Binding-site contacts:
Ligand atom CA contacts residue HIS47 of chain 1.A at 3.8 Å.
Ligand atom CDB contacts residue GLU86 of chain 1.A at 3.6 Å.
Ligand atom O13 contacts residue GLU86 of chain 1.A at 3.0 Å (salt-bridge).
Ligand atom CD2 contacts residue ARG90 of chain 1.A at 3.5 Å.
Ligand atom O14 contacts residue HIS47 of chain 1.A at 3.2 Å (h-bond).
Ligand atom NJ contacts residue SO41 of chain 1.E at 3.8 Å.
Ligand atom OAO contacts residue GLU125 of chain 1.A at 3.1 Å (salt-bridge).
Ligand atom CM contacts residue MN1 of chain 1.K at 3.7 Å.
Ligand atom CZ contacts residue GLU29 of chain 1.A at 3.8 Å.
Ligand atom CE contacts residue MN1 of chain 1.J at 2.8 Å.
Ligand atom CI contacts residue SO41 of chain 1.E at 3.3 Å.
Ligand atom CB contacts residue MN1 of chain 1.K at 3.1 Å.
Ligand atom CE contacts residue HIS47 of chain 1.A at 3.6 Å.
Ligand atom OAO contacts residue ILE126 of chain 1.A at 2.9 Å (h-bond).
Ligand atom CZB contacts residue ILE44 of chain 1.A at 3.8 Å (hydrophobic).
Ligand atom O13 contacts residue MN1 of chain 1.K at 1.9 Å.
Ligand atom O14 contacts residue GLU86 of chain 1.A at 3.4 Å (salt-bridge).
Ligand atom CE1 contacts residue GLU29 of chain 1.A at 3.6 Å.
Ligand atom O14 contacts residue MN1 of chain 1.K at 2.2 Å.
Ligand atom CZ contacts residue ARG90 of chain 1.A at 3.7 Å.
Ligand atom CA contacts residue GLU125 of chain 1.A at 3.7 Å.
Ligand atom CE contacts residue LYS140 of chain 1.A at 3.5 Å.
Ligand atom CD1 contacts residue ARG90 of chain 1.A at 3.8 Å.
Ligand atom CGB contacts residue ARG90 of chain 1.A at 3.8 Å.
Ligand atom O14 contacts residue ASP114 of chain 1.A at 3.0 Å (salt-bridge).
Ligand atom CO contacts residue TYR30 of chain 1.A at 3.0 Å (hydrophobic).
Ligand atom CGA contacts residue TYR30 of chain 1.A at 3.5 Å (hydrophobic).
Ligand atom OAO contacts residue HIS47 of chain 1.A at 3.0 Å (h-bond).
Ligand atom O14 contacts residue MN1 of chain 1.J at 2.2 Å.
Ligand atom CE2 contacts residue ARG90 of chain 1.A at 3.6 Å.
Ligand atom CP contacts residue SO41 of chain 1.E at 3.1 Å.
Ligand atom CE1 contacts residue ARG90 of chain 1.A at 3.5 Å.
Ligand atom CE contacts residue GLU125 of chain 1.A at 3.6 Å.
Ligand atom CA contacts residue MN1 of chain 1.J at 2.9 Å.
Ligand atom OAN contacts residue TYR136 of chain 1.A at 3.5 Å (h-bond).
Ligand atom O14 contacts residue GLU125 of chain 1.A at 3.2 Å (salt-bridge).
Ligand atom OAO contacts residue MN1 of chain 1.J at 2.1 Å.
Ligand atom OAO contacts residue LYS140 of chain 1.A at 3.8 Å.
Ligand atom OAN contacts residue LYS140 of chain 1.A at 3.2 Å (salt-bridge).
Ligand atom CA contacts residue MN1 of chain 1.K at 3.3 Å.

A small-molecule ligand and the protein it binds are described below.
Small molecule (SMILES): O=C(O)/C(O)=C/C(=O)[C@]1(Cc2ccc(Cl)cc2)CCCN(Cc2ccccc2)C1

Sequence of chain 1.A:
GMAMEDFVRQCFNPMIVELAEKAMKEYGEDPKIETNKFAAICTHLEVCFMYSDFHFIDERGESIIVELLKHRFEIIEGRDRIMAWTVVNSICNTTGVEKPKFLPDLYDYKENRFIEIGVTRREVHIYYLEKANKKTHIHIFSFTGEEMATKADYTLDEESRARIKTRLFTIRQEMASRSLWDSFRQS